This protein binds this small molecule.
Small molecule (SMILES): N[C@@H](CC(=O)Nc1ccc(Oc2cc(F)c(F)cc2Br)cc1)C(=O)O

Binding-site contacts:
Ligand atom C15 contacts residue THR479 of chain 3.A at 3.3 Å.
Ligand atom C15 contacts residue ASN482 of chain 3.A at 3.4 Å.
Ligand atom N12 contacts residue THR401 of chain 3.A at 3.7 Å.
Ligand atom C23 contacts residue LEU447 of chain 3.A at 3.7 Å (hydrophobic).
Ligand atom N16 contacts residue ALA362 of chain 3.A at 3.1 Å (h-bond).
Ligand atom F1 contacts residue LEU467 of chain 3.A at 2.9 Å.
Ligand atom O7 contacts residue GLY446 of chain 3.A at 3.5 Å.
Ligand atom C17 contacts residue THR479 of chain 3.A at 3.6 Å.
Ligand atom O20 contacts residue ARG478 of chain 3.A at 2.7 Å (salt-bridge).
Ligand atom C21 contacts residue THR401 of chain 3.A at 3.6 Å.
Ligand atom C13 contacts residue THR401 of chain 3.A at 3.2 Å.
Ligand atom C8 contacts residue GLY446 of chain 3.A at 3.4 Å.
Ligand atom C17 contacts residue ASN482 of chain 3.A at 3.5 Å.
Ligand atom F4 contacts residue TYR404 of chain 3.A at 3.2 Å.
Ligand atom O19 contacts residue SER364 of chain 3.A at 3.1 Å (h-bond).
Ligand atom C14 contacts residue ASN482 of chain 3.A at 3.6 Å.
Ligand atom O18 contacts residue MET398 of chain 3.A at 3.6 Å.
Ligand atom C25 contacts residue VAL468 of chain 3.A at 3.4 Å (hydrophobic).
Ligand atom C14 contacts residue MET398 of chain 3.A at 3.6 Å (hydrophobic).
Ligand atom F1 contacts residue ILE464 of chain 3.A at 3.2 Å.
Ligand atom C3 contacts residue TYR404 of chain 3.A at 3.3 Å (hydrophobic).
Ligand atom C22 contacts residue GLY446 of chain 3.A at 3.5 Å.
Ligand atom O18 contacts residue THR479 of chain 3.A at 3.3 Å.
Ligand atom C2 contacts residue TYR404 of chain 3.A at 3.5 Å (hydrophobic).
Ligand atom C13 contacts residue ASP475 of chain 3.A at 3.7 Å.
Ligand atom F1 contacts residue TYR404 of chain 3.A at 3.7 Å.
Ligand atom C6 contacts residue ASP471 of chain 3.A at 3.7 Å.
Ligand atom F1 contacts residue VAL468 of chain 3.A at 3.6 Å.
Ligand atom N16 contacts residue ASP475 of chain 3.A at 2.7 Å (salt-bridge).
Ligand atom O19 contacts residue SER363 of chain 3.A at 3.7 Å.
Ligand atom O18 contacts residue SER364 of chain 3.A at 3.5 Å.
Ligand atom C14 contacts residue THR401 of chain 3.A at 3.6 Å.
Ligand atom O18 contacts residue ASN482 of chain 3.A at 2.9 Å (h-bond).
Ligand atom N16 contacts residue THR479 of chain 3.A at 2.7 Å (h-bond).
Ligand atom F4 contacts residue MET450 of chain 3.A at 2.8 Å.
Ligand atom C25 contacts residue LEU447 of chain 3.A at 3.4 Å (hydrophobic).
Ligand atom O20 contacts residue THR401 of chain 3.A at 3.1 Å (h-bond).
Ligand atom O20 contacts residue ASP475 of chain 3.A at 3.0 Å (salt-bridge).
Ligand atom C5 contacts residue TYR404 of chain 3.A at 3.7 Å (hydrophobic).
Ligand atom C5 contacts residue GLY446 of chain 3.A at 3.7 Å.

Sequence of chain 3.A:
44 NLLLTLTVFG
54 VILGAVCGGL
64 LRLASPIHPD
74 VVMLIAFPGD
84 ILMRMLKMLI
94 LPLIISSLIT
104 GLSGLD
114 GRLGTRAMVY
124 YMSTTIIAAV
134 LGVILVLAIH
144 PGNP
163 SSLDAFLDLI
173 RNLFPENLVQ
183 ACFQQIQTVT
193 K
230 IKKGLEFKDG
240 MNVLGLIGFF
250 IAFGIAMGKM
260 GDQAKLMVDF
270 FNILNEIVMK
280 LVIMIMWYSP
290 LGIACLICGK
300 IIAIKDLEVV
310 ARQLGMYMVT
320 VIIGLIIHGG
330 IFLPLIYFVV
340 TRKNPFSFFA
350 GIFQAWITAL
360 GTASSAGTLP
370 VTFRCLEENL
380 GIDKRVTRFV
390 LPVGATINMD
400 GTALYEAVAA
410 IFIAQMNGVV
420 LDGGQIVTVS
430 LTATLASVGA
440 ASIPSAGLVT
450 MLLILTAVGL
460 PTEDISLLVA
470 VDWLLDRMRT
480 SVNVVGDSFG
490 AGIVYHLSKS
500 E